Binding-site contacts:
Ligand atom N2 contacts residue ASN706 of chain 1.A at 2.9 Å (h-bond).
Ligand atom C5 contacts residue LEU911 of chain 1.A at 4.4 Å (hydrophobic).
Ligand atom C7 contacts residue GLN1060 of chain 1.A at 4.4 Å.
Ligand atom O3 contacts residue LEU911 of chain 1.A at 4.5 Å.
Ligand atom C7 contacts residue ASN706 of chain 1.A at 3.2 Å.
Ligand atom C6 contacts residue GLN915 of chain 1.A at 3.9 Å.
Ligand atom O6 contacts residue THR708 of chain 1.A at 3.9 Å.
Ligand atom C5 contacts residue GLN915 of chain 1.A at 4.0 Å.
Ligand atom C1 contacts residue ASN706 of chain 1.A at 1.4 Å.
Ligand atom O7 contacts residue ASN706 of chain 1.A at 3.1 Å (h-bond).
Ligand atom C4 contacts residue ASN706 of chain 1.A at 4.2 Å.
Ligand atom C3 contacts residue LEU911 of chain 1.A at 3.8 Å (hydrophobic).
Ligand atom O5 contacts residue ASN706 of chain 1.A at 2.4 Å (h-bond).
Ligand atom O7 contacts residue ASN914 of chain 1.A at 4.5 Å.
Ligand atom C2 contacts residue ASN706 of chain 1.A at 2.5 Å.
Ligand atom O7 contacts residue GLN1060 of chain 1.A at 3.3 Å (h-bond).
Ligand atom C4 contacts residue LEU911 of chain 1.A at 4.3 Å (hydrophobic).
Ligand atom C8 contacts residue ASN706 of chain 1.A at 4.4 Å.
Ligand atom O6 contacts residue GLN915 of chain 1.A at 3.3 Å (h-bond).
Ligand atom C3 contacts residue ASN706 of chain 1.A at 3.8 Å.
Ligand atom C5 contacts residue ASN706 of chain 1.A at 3.7 Å.
Ligand atom O4 contacts residue LEU911 of chain 1.A at 4.1 Å.

Sequence of chain 1.A:
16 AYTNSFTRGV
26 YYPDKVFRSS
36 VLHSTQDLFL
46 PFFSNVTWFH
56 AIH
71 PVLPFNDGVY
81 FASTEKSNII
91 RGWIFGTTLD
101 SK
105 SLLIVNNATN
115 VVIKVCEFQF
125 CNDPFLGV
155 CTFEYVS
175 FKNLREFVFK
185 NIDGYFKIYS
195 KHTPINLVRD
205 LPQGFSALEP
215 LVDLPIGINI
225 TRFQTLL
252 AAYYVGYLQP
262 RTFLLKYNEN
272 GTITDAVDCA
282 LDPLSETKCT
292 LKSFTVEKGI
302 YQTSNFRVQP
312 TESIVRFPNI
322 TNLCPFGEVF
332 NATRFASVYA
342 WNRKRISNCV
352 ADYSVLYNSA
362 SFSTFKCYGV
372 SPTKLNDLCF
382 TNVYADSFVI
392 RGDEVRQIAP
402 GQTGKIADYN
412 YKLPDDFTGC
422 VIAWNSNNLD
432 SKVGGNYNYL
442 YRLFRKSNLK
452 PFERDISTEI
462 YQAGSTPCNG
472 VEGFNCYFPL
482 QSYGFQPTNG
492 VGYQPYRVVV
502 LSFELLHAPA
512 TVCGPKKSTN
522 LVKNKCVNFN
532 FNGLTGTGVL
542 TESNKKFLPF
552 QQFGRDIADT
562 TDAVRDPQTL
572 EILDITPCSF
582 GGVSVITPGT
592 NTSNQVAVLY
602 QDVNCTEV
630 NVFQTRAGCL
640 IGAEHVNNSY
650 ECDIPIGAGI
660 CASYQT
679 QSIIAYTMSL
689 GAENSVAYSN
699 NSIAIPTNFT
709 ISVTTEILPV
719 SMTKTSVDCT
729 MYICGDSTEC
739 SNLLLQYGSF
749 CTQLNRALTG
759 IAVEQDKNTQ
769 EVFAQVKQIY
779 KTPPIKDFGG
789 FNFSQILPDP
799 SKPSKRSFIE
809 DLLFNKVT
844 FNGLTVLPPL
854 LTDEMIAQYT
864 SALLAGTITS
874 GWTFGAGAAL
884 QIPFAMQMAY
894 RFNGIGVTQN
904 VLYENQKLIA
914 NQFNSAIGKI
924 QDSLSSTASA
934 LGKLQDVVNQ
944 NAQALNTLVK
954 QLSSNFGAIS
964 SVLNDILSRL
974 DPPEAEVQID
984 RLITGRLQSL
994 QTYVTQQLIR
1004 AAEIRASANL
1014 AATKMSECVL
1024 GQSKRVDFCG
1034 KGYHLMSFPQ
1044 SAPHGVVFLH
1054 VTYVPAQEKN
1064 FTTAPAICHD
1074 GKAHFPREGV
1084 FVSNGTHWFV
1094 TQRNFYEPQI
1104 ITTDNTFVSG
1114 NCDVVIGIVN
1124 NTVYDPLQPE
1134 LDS

This small molecule binds to this protein.
Small molecule (SMILES): CC(=O)N[C@H]1[C@H](O[C@H]2[C@H](O)[C@@H](NC(C)=O)CO[C@@H]2CO)O[C@H](CO)[C@@H](O)[C@@H]1O